This small molecule binds to this protein.
Small molecule (SMILES): N#C[Fe](=C=O)C#N

Binding-site contacts:
Ligand atom O3 contacts residue CYS79 of chain 1.H at 4.0 Å.
Ligand atom O3 contacts residue ALA507 of chain 1.H at 3.5 Å.
Ligand atom O3 contacts residue VAL82 of chain 1.H at 3.5 Å.
Ligand atom C3 contacts residue VAL530 of chain 1.H at 3.6 Å (hydrophobic).
Ligand atom C2 contacts residue CYS79 of chain 1.H at 3.1 Å (hydrophobic).
Ligand atom N2 contacts residue CYS79 of chain 1.H at 3.6 Å.
Ligand atom O3 contacts residue LEU512 of chain 1.H at 3.5 Å.
Ligand atom FE contacts residue CYS579 of chain 1.H at 2.3 Å.
Ligand atom C1 contacts residue PRO531 of chain 1.H at 3.6 Å (hydrophobic).
Ligand atom C1 contacts residue ARG509 of chain 1.H at 3.8 Å.
Ligand atom C3 contacts residue HIS83 of chain 1.H at 3.4 Å.
Ligand atom N1 contacts residue THR532 of chain 1.H at 2.8 Å (h-bond).
Ligand atom O3 contacts residue CYS579 of chain 1.H at 3.7 Å.
Ligand atom C2 contacts residue PRO508 of chain 1.H at 4.2 Å (hydrophobic).
Ligand atom C1 contacts residue NI1 of chain 1.JA at 3.9 Å.
Ligand atom C1 contacts residue THR532 of chain 1.H at 3.7 Å.
Ligand atom C3 contacts residue VAL82 of chain 1.H at 3.8 Å (hydrophobic).
Ligand atom N2 contacts residue ARG509 of chain 1.H at 2.9 Å (salt-bridge).
Ligand atom C1 contacts residue CYS579 of chain 1.H at 3.0 Å (hydrophobic).
Ligand atom N1 contacts residue VAL530 of chain 1.H at 3.5 Å.
Ligand atom C2 contacts residue ARG509 of chain 1.H at 3.5 Å.
Ligand atom C1 contacts residue VAL530 of chain 1.H at 3.5 Å (hydrophobic).
Ligand atom C3 contacts residue ALA507 of chain 1.H at 3.8 Å (hydrophobic).
Ligand atom C3 contacts residue CYS579 of chain 1.H at 2.9 Å (hydrophobic).
Ligand atom N1 contacts residue ARG509 of chain 1.H at 4.0 Å.
Ligand atom C2 contacts residue NI1 of chain 1.JA at 3.9 Å.
Ligand atom C3 contacts residue PRO531 of chain 1.H at 4.0 Å (hydrophobic).
Ligand atom FE contacts residue NI1 of chain 1.JA at 2.7 Å.
Ligand atom FE contacts residue CYS79 of chain 1.H at 2.4 Å.
Ligand atom FE contacts residue CYS576 of chain 1.H at 4.2 Å.
Ligand atom N1 contacts residue PRO531 of chain 1.H at 3.4 Å.
Ligand atom C3 contacts residue CYS79 of chain 1.H at 3.1 Å (hydrophobic).
Ligand atom O3 contacts residue VAL530 of chain 1.H at 3.4 Å.
Ligand atom C1 contacts residue CYS576 of chain 1.H at 4.0 Å (hydrophobic).
Ligand atom O3 contacts residue HIS83 of chain 1.H at 3.2 Å (h-bond).
Ligand atom N2 contacts residue ALA507 of chain 1.H at 3.3 Å.
Ligand atom N2 contacts residue PRO508 of chain 1.H at 3.3 Å (h-bond).
Ligand atom N1 contacts residue CYS579 of chain 1.H at 3.4 Å.
Ligand atom O3 contacts residue PRO531 of chain 1.H at 3.8 Å.
Ligand atom C2 contacts residue ALA507 of chain 1.H at 3.6 Å (hydrophobic).

Sequence of chain 1.H:
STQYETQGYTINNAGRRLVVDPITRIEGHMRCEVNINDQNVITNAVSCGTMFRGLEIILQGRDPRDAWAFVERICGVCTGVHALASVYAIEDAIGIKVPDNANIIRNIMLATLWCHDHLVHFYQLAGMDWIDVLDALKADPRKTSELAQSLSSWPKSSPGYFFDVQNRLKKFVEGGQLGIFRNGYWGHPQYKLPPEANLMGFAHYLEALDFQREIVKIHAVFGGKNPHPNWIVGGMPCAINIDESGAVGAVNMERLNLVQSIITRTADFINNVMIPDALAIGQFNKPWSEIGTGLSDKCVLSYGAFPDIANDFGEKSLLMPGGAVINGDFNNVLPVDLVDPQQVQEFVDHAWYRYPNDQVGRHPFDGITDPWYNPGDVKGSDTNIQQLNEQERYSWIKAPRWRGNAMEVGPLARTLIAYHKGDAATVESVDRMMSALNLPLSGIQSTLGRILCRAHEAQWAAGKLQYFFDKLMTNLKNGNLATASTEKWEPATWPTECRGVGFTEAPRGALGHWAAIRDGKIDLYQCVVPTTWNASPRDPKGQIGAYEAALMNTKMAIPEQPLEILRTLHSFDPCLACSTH